A protein and the small-molecule ligand that binds it are described below.
Small molecule (SMILES): CC(=O)N(C)[C@H](C(=O)N1C[C@H](C)C[C@H]1C(=O)N(C)[C@@H]1C(=O)N[C@@H](CC(C)C)C(=O)N2C[C@H](C)C[C@H]2C(=O)N[C@@H](CC(C)C)C(=O)N(C)[C@@H](C(C)C)C(=O)N2CCC[C@H]2C(=O)N(C)[C@H](CC(C)C)C(=O)NCC(=O)O[C@@H]1C)C(C)C

Binding-site contacts:
Ligand atom CB contacts residue MET400 of chain 1.A at 3.8 Å (hydrophobic).
Ligand atom CD2 contacts residue LEU190 of chain 1.A at 3.8 Å (hydrophobic).
Ligand atom CB contacts residue ARG187 of chain 1.A at 3.3 Å.
Ligand atom CG contacts residue MET400 of chain 1.A at 3.9 Å (hydrophobic).
Ligand atom N contacts residue LEU268 of chain 1.A at 3.8 Å.
Ligand atom CA contacts residue ARG187 of chain 1.A at 3.5 Å.
Ligand atom CG1 contacts residue PHE188 of chain 1.A at 3.9 Å (hydrophobic).
Ligand atom CD contacts residue PRO401 of chain 1.A at 3.5 Å (hydrophobic).
Ligand atom CG2 contacts residue ARG187 of chain 1.A at 3.9 Å.
Ligand atom CG contacts residue PRO401 of chain 1.A at 3.4 Å (hydrophobic).
Ligand atom O contacts residue MET400 of chain 1.A at 3.2 Å.
Ligand atom CD2 contacts residue PRO263 of chain 1.A at 3.9 Å (hydrophobic).
Ligand atom C contacts residue ARG187 of chain 1.A at 3.6 Å.
Ligand atom CA contacts residue ARG187 of chain 1.A at 3.7 Å.
Ligand atom CE contacts residue ARG403 of chain 1.A at 3.9 Å.
Ligand atom O contacts residue LEU268 of chain 1.A at 3.4 Å.
Ligand atom N contacts residue MET400 of chain 1.A at 3.9 Å.
Ligand atom O contacts residue ARG187 of chain 1.A at 3.5 Å.
Ligand atom CD1 contacts residue MET400 of chain 1.A at 3.5 Å (hydrophobic).
Ligand atom CD1 contacts residue PRO366 of chain 1.A at 3.8 Å (hydrophobic).
Ligand atom CB contacts residue ARG187 of chain 1.A at 3.3 Å.
Ligand atom CN contacts residue GLN267 of chain 1.A at 3.5 Å.
Ligand atom C contacts residue LEU268 of chain 1.A at 3.8 Å (hydrophobic).
Ligand atom O contacts residue MET400 of chain 1.A at 3.6 Å.
Ligand atom CD2 contacts residue ARG189 of chain 1.A at 3.7 Å.
Ligand atom O contacts residue VAL402 of chain 1.A at 3.6 Å.
Ligand atom N contacts residue LEU268 of chain 1.A at 3.7 Å.
Ligand atom CH3 contacts residue ARG403 of chain 1.A at 3.7 Å.
Ligand atom C contacts residue MET400 of chain 1.A at 3.8 Å (hydrophobic).
Ligand atom CD1 contacts residue ARG187 of chain 1.A at 3.5 Å.
Ligand atom CD2 contacts residue ARG187 of chain 1.A at 3.7 Å.
Ligand atom CA contacts residue MET400 of chain 1.A at 3.9 Å (hydrophobic).
Ligand atom CD1 contacts residue PHE188 of chain 1.A at 3.8 Å (hydrophobic).
Ligand atom N contacts residue ARG187 of chain 1.A at 2.8 Å (salt-bridge).
Ligand atom O contacts residue ARG403 of chain 1.A at 3.0 Å (salt-bridge).
Ligand atom CE contacts residue PRO401 of chain 1.A at 3.5 Å (hydrophobic).
Ligand atom CD2 contacts residue LEU268 of chain 1.A at 3.7 Å (hydrophobic).
Ligand atom CN contacts residue LYS264 of chain 1.A at 3.6 Å.
Ligand atom O contacts residue PHE188 of chain 1.A at 3.7 Å.
Ligand atom CD2 contacts residue PHE188 of chain 1.A at 3.6 Å (hydrophobic).

Sequence of chain 1.A:
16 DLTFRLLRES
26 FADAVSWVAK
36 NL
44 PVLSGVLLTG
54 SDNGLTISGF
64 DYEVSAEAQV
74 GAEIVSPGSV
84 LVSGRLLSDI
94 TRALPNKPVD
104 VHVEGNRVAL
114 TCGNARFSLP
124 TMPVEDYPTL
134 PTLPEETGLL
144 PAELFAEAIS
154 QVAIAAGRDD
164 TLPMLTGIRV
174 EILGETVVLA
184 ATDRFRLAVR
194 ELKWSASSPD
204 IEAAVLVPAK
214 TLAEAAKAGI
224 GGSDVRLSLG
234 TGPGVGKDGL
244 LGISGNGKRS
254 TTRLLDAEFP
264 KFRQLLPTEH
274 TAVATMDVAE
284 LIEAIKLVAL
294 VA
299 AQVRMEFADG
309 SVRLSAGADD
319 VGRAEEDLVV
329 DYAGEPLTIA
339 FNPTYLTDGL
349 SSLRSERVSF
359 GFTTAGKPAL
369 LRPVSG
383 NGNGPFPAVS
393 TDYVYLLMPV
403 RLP